Sequence of chain 1.C:
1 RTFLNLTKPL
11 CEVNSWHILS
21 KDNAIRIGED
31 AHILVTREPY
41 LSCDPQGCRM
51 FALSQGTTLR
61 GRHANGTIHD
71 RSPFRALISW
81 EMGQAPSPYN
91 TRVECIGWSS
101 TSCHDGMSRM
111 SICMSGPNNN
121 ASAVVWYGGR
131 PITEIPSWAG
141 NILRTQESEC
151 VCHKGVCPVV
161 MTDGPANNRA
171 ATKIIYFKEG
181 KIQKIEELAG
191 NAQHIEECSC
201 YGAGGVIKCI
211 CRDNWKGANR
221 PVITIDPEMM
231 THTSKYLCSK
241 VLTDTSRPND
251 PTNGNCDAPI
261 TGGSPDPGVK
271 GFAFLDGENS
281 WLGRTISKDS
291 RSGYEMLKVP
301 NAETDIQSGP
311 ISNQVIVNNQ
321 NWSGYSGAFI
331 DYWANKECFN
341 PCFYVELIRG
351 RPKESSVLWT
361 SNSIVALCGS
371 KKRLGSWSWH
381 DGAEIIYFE

Binding-site contacts:
Ligand atom N2 contacts residue LEU358 of chain 1.C at 4.5 Å.
Ligand atom O5 contacts residue TYR387 of chain 1.D at 4.1 Å.
Ligand atom C3 contacts residue ASN65 of chain 1.C at 4.3 Å.
Ligand atom C7 contacts residue ASN65 of chain 1.C at 3.6 Å.
Ligand atom O5 contacts residue ASN65 of chain 1.C at 2.8 Å (h-bond).
Ligand atom O7 contacts residue ASN65 of chain 1.C at 3.5 Å (h-bond).
Ligand atom C2 contacts residue ASN65 of chain 1.C at 2.9 Å.
Ligand atom C1 contacts residue TYR387 of chain 1.D at 4.0 Å (hydrophobic).
Ligand atom C8 contacts residue LEU358 of chain 1.C at 3.7 Å (hydrophobic).
Ligand atom C2 contacts residue TYR387 of chain 1.D at 4.0 Å (hydrophobic).
Ligand atom N2 contacts residue ASN65 of chain 1.C at 3.3 Å (h-bond).
Ligand atom C5 contacts residue ASN65 of chain 1.C at 4.2 Å.
Ligand atom O7 contacts residue TYR387 of chain 1.D at 3.5 Å.
Ligand atom C1 contacts residue ASN65 of chain 1.C at 2.1 Å.
Ligand atom C7 contacts residue LEU358 of chain 1.C at 4.3 Å (hydrophobic).

Sequence of chain 1.D:
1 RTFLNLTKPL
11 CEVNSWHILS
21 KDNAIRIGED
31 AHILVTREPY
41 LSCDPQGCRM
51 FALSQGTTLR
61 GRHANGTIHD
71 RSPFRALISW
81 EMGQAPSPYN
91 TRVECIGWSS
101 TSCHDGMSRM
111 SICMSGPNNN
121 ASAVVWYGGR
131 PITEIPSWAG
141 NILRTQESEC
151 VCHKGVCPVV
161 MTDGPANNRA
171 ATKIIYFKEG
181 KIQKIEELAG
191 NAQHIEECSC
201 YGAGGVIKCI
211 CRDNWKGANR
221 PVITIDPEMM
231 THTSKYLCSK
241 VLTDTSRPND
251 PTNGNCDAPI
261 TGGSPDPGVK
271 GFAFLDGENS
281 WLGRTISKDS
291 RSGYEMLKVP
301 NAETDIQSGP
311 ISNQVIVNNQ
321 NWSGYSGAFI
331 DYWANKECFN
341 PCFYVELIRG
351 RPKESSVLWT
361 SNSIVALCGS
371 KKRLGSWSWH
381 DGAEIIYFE

A protein and the small-molecule ligand that binds it are described below.
Small molecule (SMILES): CC(=O)N[C@@H]1[C@@H](O)[C@H](O)[C@@H](CO)O[C@H]1O